Sequence of chain 1.A:
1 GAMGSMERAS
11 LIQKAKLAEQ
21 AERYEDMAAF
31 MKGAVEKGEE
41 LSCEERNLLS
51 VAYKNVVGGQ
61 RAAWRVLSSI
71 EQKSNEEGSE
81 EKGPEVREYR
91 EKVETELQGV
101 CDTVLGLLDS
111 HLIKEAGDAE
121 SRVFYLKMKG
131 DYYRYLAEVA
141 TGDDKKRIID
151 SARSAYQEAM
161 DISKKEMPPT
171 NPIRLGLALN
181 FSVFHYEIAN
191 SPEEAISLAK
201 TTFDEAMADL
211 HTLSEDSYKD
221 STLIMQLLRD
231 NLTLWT

This small molecule binds to this protein.
Small molecule (SMILES): O=C(COc1ccccc1P(=O)(O)O)NCC(F)(F)c1cccc(F)c1

Binding-site contacts:
Ligand atom O5 contacts residue TYR135 of chain 1.A at 3.9 Å.
Ligand atom C12 contacts residue LEU179 of chain 1.A at 3.9 Å (hydrophobic).
Ligand atom C1 contacts residue ASN8 of chain 1.B at 3.2 Å.
Ligand atom O2 contacts residue TRP11 of chain 1.B at 3.9 Å.
Ligand atom O3 contacts residue ARG134 of chain 1.A at 2.8 Å (salt-bridge).
Ligand atom O3 contacts residue TYR135 of chain 1.A at 2.6 Å (h-bond).
Ligand atom P1 contacts residue TYR135 of chain 1.A at 3.8 Å.
Ligand atom C2 contacts residue ARG12 of chain 1.B at 3.9 Å.
Ligand atom O5 contacts residue ARG134 of chain 1.A at 2.8 Å (salt-bridge).
Ligand atom F3 contacts residue ILE4 of chain 1.B at 3.7 Å.
Ligand atom C6 contacts residue ARG61 of chain 1.A at 3.6 Å.
Ligand atom O3 contacts residue ASN180 of chain 1.A at 4.0 Å.
Ligand atom C6 contacts residue LYS54 of chain 1.A at 3.6 Å.
Ligand atom C4 contacts residue TRP11 of chain 1.B at 3.8 Å (hydrophobic).
Ligand atom O5 contacts residue ARG61 of chain 1.A at 3.0 Å (salt-bridge).
Ligand atom O3 contacts residue LYS54 of chain 1.A at 3.6 Å.
Ligand atom C7 contacts residue TYR135 of chain 1.A at 3.5 Å (hydrophobic).
Ligand atom F1 contacts residue LYS54 of chain 1.A at 2.8 Å.
Ligand atom O5 contacts residue ARG12 of chain 1.B at 3.0 Å (salt-bridge).
Ligand atom C8 contacts residue LYS54 of chain 1.A at 4.0 Å.
Ligand atom N1 contacts residue ARG12 of chain 1.B at 4.0 Å.
Ligand atom O2 contacts residue ARG12 of chain 1.B at 3.6 Å.
Ligand atom N1 contacts residue ASN8 of chain 1.B at 3.1 Å (h-bond).
Ligand atom C14 contacts residue ILE224 of chain 1.A at 3.6 Å (hydrophobic).
Ligand atom C7 contacts residue ARG61 of chain 1.A at 3.2 Å.
Ligand atom C7 contacts residue LYS54 of chain 1.A at 3.3 Å.
Ligand atom C9 contacts residue ASN8 of chain 1.B at 3.3 Å.
Ligand atom P1 contacts residue ARG61 of chain 1.A at 3.8 Å.
Ligand atom C8 contacts residue ARG61 of chain 1.A at 3.2 Å.
Ligand atom O4 contacts residue ARG12 of chain 1.B at 3.1 Å (salt-bridge).
Ligand atom F3 contacts residue LEU223 of chain 1.A at 3.2 Å.
Ligand atom C13 contacts residue ILE224 of chain 1.A at 3.9 Å (hydrophobic).
Ligand atom C14 contacts residue LEU227 of chain 1.A at 3.8 Å (hydrophobic).
Ligand atom O1 contacts residue ASN8 of chain 1.B at 3.2 Å.
Ligand atom P1 contacts residue ARG134 of chain 1.A at 3.7 Å.
Ligand atom C2 contacts residue ASN8 of chain 1.B at 3.9 Å.
Ligand atom C2 contacts residue TRP11 of chain 1.B at 3.4 Å (hydrophobic).
Ligand atom C16 contacts residue LEU227 of chain 1.A at 3.8 Å (hydrophobic).
Ligand atom C15 contacts residue LEU227 of chain 1.A at 3.7 Å (hydrophobic).
Ligand atom C3 contacts residue ARG61 of chain 1.A at 3.6 Å.

Sequence of chain 1.B:
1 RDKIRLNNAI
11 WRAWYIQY